Binding-site contacts:
Ligand atom C3 contacts residue ASN178 of chain 3.D at 3.8 Å.
Ligand atom C1 contacts residue ASN178 of chain 3.D at 1.4 Å.
Ligand atom C5 contacts residue ARG173 of chain 3.D at 4.4 Å.
Ligand atom C2 contacts residue ASN178 of chain 3.D at 2.5 Å.
Ligand atom O7 contacts residue ASN178 of chain 3.D at 3.2 Å (h-bond).
Ligand atom C4 contacts residue ASN178 of chain 3.D at 4.2 Å.
Ligand atom C7 contacts residue ASN178 of chain 3.D at 3.2 Å.
Ligand atom N2 contacts residue ASN178 of chain 3.D at 2.9 Å (h-bond).
Ligand atom C8 contacts residue ASN178 of chain 3.D at 3.4 Å.
Ligand atom O5 contacts residue ARG173 of chain 3.D at 3.6 Å (salt-bridge).
Ligand atom C5 contacts residue ASN178 of chain 3.D at 3.7 Å.
Ligand atom C1 contacts residue ARG173 of chain 3.D at 3.9 Å.
Ligand atom O6 contacts residue VAL156 of chain 3.D at 3.9 Å.
Ligand atom O5 contacts residue ASN178 of chain 3.D at 2.4 Å (h-bond).

Sequence of chain 3.D:
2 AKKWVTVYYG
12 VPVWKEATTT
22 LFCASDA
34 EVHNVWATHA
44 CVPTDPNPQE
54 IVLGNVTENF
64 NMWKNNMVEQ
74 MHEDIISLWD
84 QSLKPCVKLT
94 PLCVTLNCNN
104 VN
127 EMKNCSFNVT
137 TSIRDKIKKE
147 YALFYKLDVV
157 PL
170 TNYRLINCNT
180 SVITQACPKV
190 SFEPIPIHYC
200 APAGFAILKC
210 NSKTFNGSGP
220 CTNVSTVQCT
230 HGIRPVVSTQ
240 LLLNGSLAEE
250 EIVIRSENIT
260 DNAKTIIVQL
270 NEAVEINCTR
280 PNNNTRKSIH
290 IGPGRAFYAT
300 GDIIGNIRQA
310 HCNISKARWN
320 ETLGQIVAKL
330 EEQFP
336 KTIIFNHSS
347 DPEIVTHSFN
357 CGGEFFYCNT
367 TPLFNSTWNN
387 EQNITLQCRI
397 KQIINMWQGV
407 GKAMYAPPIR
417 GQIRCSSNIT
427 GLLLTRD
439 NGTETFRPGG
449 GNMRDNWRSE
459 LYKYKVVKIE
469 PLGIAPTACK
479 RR

A small-molecule ligand and the protein it binds are described below.
Small molecule (SMILES): CC(=O)N[C@@H]1[C@@H](O)[C@H](O)[C@@H](CO)O[C@H]1O